Sequence of chain 1.B:
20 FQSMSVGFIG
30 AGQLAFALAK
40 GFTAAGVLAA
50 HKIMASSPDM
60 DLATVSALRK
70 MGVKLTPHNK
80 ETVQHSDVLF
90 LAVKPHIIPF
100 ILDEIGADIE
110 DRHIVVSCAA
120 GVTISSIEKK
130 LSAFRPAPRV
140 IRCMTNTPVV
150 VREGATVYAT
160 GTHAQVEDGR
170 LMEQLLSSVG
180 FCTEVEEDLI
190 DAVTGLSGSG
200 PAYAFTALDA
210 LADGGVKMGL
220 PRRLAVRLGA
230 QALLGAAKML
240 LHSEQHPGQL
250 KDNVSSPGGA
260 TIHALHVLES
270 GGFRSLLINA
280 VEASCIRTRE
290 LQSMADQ

This protein binds this small molecule.
Small molecule (SMILES): O=C(O)[C@@H]1CCCN1

Binding-site contacts:
Ligand atom CG contacts residue GLU185 of chain 1.B at 4.1 Å.
Ligand atom CA contacts residue GLU185 of chain 1.B at 4.4 Å.
Ligand atom CD contacts residue THR159 of chain 1.B at 3.5 Å.
Ligand atom OXT contacts residue GLU186 of chain 1.B at 3.4 Å.
Ligand atom O contacts residue GLU186 of chain 1.B at 2.8 Å (salt-bridge).
Ligand atom C contacts residue THR159 of chain 1.B at 4.2 Å.
Ligand atom C contacts residue GLU185 of chain 1.B at 3.8 Å.
Ligand atom O contacts residue ALA158 of chain 1.B at 4.2 Å.
Ligand atom CB contacts residue GLU185 of chain 1.B at 4.1 Å.
Ligand atom CD contacts residue GLU183 of chain 1.B at 4.3 Å.
Ligand atom C contacts residue GLU186 of chain 1.B at 3.8 Å.
Ligand atom N contacts residue THR159 of chain 1.B at 2.8 Å (h-bond).
Ligand atom CB contacts residue THR159 of chain 1.B at 4.5 Å.
Ligand atom O contacts residue GLU185 of chain 1.B at 3.0 Å (salt-bridge).
Ligand atom O contacts residue VAL184 of chain 1.B at 4.4 Å.
Ligand atom CA contacts residue THR159 of chain 1.B at 3.3 Å.